Binding-site contacts:
Ligand atom N29 contacts residue TYR267 of chain 1.B at 2.8 Å (h-bond).
Ligand atom C27 contacts residue SER83 of chain 1.B at 3.0 Å.
Ligand atom C01 contacts residue MET158 of chain 1.B at 3.4 Å (hydrophobic).
Ligand atom C22 contacts residue CYS79 of chain 1.B at 3.7 Å (hydrophobic).
Ligand atom N29 contacts residue LEU263 of chain 1.B at 3.7 Å.
Ligand atom O15 contacts residue CYS79 of chain 1.B at 3.6 Å.
Ligand atom C20 contacts residue CYS79 of chain 1.B at 3.8 Å (hydrophobic).
Ligand atom C18 contacts residue SER83 of chain 1.B at 3.6 Å.
Ligand atom O06 contacts residue CYS79 of chain 1.B at 3.6 Å.
Ligand atom N04 contacts residue ILE135 of chain 1.B at 3.3 Å.
Ligand atom C01 contacts residue CYS79 of chain 1.B at 3.1 Å (hydrophobic).
Ligand atom O31 contacts residue PHE157 of chain 1.B at 3.7 Å.
Ligand atom C27 contacts residue HIS117 of chain 1.B at 3.5 Å.
Ligand atom C23 contacts residue MET158 of chain 1.B at 3.6 Å (hydrophobic).
Ligand atom C26 contacts residue SER83 of chain 1.B at 3.0 Å.
Ligand atom O15 contacts residue LEU124 of chain 1.B at 3.6 Å.
Ligand atom C05 contacts residue ILE135 of chain 1.B at 3.6 Å (hydrophobic).
Ligand atom C30 contacts residue HIS243 of chain 1.B at 3.3 Å.
Ligand atom O06 contacts residue ILE75 of chain 1.B at 3.8 Å.
Ligand atom C18 contacts residue CYS79 of chain 1.B at 3.2 Å (hydrophobic).
Ligand atom C25 contacts residue SER83 of chain 1.B at 3.2 Å.
Ligand atom C27 contacts residue LEU263 of chain 1.B at 3.8 Å (hydrophobic).
Ligand atom C10 contacts residue KNA1 of chain 1.H at 3.4 Å.
Ligand atom C10 contacts residue PHE58 of chain 1.B at 3.6 Å (hydrophobic).
Ligand atom C16 contacts residue CYS79 of chain 1.B at 3.5 Å (hydrophobic).
Ligand atom O28 contacts residue LEU263 of chain 1.B at 3.7 Å.
Ligand atom C02 contacts residue CYS79 of chain 1.B at 3.3 Å (hydrophobic).
Ligand atom C21 contacts residue CYS79 of chain 1.B at 3.5 Å (hydrophobic).
Ligand atom C03 contacts residue ILE135 of chain 1.B at 3.6 Å (hydrophobic).
Ligand atom S24 contacts residue LYS161 of chain 1.B at 3.6 Å (salt-bridge).
Ligand atom O28 contacts residue SER83 of chain 1.B at 2.4 Å (h-bond).
Ligand atom O28 contacts residue HIS117 of chain 1.B at 2.7 Å (h-bond).
Ligand atom C11 contacts residue KNA1 of chain 1.H at 3.8 Å.
Ligand atom C27 contacts residue TYR267 of chain 1.B at 3.8 Å (hydrophobic).
Ligand atom C17 contacts residue CYS79 of chain 1.B at 3.6 Å (hydrophobic).
Ligand atom C25 contacts residue TYR121 of chain 1.B at 3.6 Å (hydrophobic).
Ligand atom O31 contacts residue HIS243 of chain 1.B at 2.9 Å (h-bond).
Ligand atom O31 contacts residue PHE76 of chain 1.B at 3.2 Å.
Ligand atom C11 contacts residue SER136 of chain 1.B at 3.4 Å.
Ligand atom C22 contacts residue MET158 of chain 1.B at 3.6 Å (hydrophobic).

Sequence of chain 1.B:
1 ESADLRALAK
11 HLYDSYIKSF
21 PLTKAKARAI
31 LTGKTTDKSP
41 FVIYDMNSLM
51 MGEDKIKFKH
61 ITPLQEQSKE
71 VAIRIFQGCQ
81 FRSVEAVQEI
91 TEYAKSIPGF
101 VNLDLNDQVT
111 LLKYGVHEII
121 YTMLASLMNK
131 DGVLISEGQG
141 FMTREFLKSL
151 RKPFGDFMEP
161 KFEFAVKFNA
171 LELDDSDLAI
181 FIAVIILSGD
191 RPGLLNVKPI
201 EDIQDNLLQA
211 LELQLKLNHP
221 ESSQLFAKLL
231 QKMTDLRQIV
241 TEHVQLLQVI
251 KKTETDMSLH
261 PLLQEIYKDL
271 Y

The small molecule below binds the protein below.
Small molecule (SMILES): Cc1oc(-c2ccccc2)nc1CCOc1ccc(CC2SC(=O)NC2=O)c2sccc12